Binding-site contacts:
Ligand atom C2 contacts residue ASN38 of chain 1.A at 2.5 Å.
Ligand atom C8 contacts residue PHE33 of chain 1.A at 4.2 Å (hydrophobic).
Ligand atom C6 contacts residue ASN38 of chain 1.A at 4.2 Å.
Ligand atom C5 contacts residue ASN38 of chain 1.A at 4.0 Å.
Ligand atom C4 contacts residue ASN38 of chain 1.A at 4.2 Å.
Ligand atom O5 contacts residue ASN38 of chain 1.A at 2.3 Å (h-bond).
Ligand atom O7 contacts residue LEU63 of chain 1.A at 4.3 Å.
Ligand atom O7 contacts residue ASN38 of chain 1.A at 3.8 Å.
Ligand atom C1 contacts residue ASN38 of chain 1.A at 1.4 Å.
Ligand atom C7 contacts residue GLY34 of chain 1.A at 4.1 Å.
Ligand atom N2 contacts residue ASN38 of chain 1.A at 3.0 Å (h-bond).
Ligand atom C8 contacts residue LEU63 of chain 1.A at 3.8 Å (hydrophobic).
Ligand atom C8 contacts residue GLY34 of chain 1.A at 3.6 Å.
Ligand atom C7 contacts residue ASN38 of chain 1.A at 3.6 Å.
Ligand atom N2 contacts residue GLY34 of chain 1.A at 4.1 Å.
Ligand atom C5 contacts residue ASN38 of chain 1.A at 3.6 Å.
Ligand atom C3 contacts residue ASN38 of chain 1.A at 3.8 Å.

The small molecule below binds the protein below.
Small molecule (SMILES): CC(=O)N[C@H]1CO[C@H](CO[C@@H]2O[C@@H](C)[C@@H](O)[C@@H](O)[C@@H]2O)[C@@H](O)[C@@H]1O

Sequence of chain 1.A:
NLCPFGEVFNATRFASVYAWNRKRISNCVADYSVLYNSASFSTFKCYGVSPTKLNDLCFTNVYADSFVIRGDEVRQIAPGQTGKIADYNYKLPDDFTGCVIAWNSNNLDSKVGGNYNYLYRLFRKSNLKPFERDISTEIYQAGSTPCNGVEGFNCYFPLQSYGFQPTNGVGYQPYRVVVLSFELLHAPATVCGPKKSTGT